A small-molecule ligand and the protein it binds are described below.
Small molecule (SMILES): CC(=O)N[C@@H]1[C@@H](O)[C@H](O)[C@@H](CO)O[C@H]1O

Sequence of chain 1.A:
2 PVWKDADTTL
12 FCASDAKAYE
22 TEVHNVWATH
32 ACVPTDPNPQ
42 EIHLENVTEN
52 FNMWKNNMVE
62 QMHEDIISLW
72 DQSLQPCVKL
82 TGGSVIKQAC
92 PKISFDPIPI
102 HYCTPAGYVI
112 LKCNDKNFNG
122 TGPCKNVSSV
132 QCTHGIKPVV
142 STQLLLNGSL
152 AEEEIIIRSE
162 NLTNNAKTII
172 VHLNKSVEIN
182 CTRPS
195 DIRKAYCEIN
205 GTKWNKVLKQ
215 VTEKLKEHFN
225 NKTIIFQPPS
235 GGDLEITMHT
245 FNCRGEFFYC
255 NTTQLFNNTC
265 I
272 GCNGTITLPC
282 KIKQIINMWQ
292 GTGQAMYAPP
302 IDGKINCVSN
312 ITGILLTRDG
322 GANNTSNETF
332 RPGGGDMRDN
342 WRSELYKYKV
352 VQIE

Binding-site contacts:
Ligand atom C4 contacts residue ASN255 of chain 1.A at 4.2 Å.
Ligand atom C7 contacts residue MET242 of chain 1.A at 4.4 Å (hydrophobic).
Ligand atom C5 contacts residue ASN255 of chain 1.A at 3.6 Å.
Ligand atom C2 contacts residue ASN255 of chain 1.A at 2.5 Å.
Ligand atom C7 contacts residue ASN255 of chain 1.A at 3.9 Å.
Ligand atom C2 contacts residue THR257 of chain 1.A at 4.4 Å.
Ligand atom C3 contacts residue ASN255 of chain 1.A at 3.8 Å.
Ligand atom O5 contacts residue ASN255 of chain 1.A at 2.3 Å (h-bond).
Ligand atom O7 contacts residue ASN255 of chain 1.A at 4.3 Å.
Ligand atom C5 contacts residue THR257 of chain 1.A at 4.1 Å.
Ligand atom C1 contacts residue ASN255 of chain 1.A at 1.4 Å.
Ligand atom O5 contacts residue THR257 of chain 1.A at 3.8 Å.
Ligand atom C1 contacts residue THR257 of chain 1.A at 3.3 Å.
Ligand atom C8 contacts residue MET242 of chain 1.A at 4.0 Å (hydrophobic).
Ligand atom N2 contacts residue ASN255 of chain 1.A at 3.0 Å (h-bond).
Ligand atom C8 contacts residue THR241 of chain 1.A at 3.6 Å.